Binding-site contacts:
Ligand atom C6 contacts residue TYR154 of chain 1.B at 3.3 Å (hydrophobic).
Ligand atom C7 contacts residue ASN102 of chain 1.B at 3.3 Å.
Ligand atom C8 contacts residue SER89 of chain 1.B at 3.2 Å.
Ligand atom C3 contacts residue ASN102 of chain 1.B at 3.8 Å.
Ligand atom C4 contacts residue ASN49 of chain 1.B at 3.5 Å.
Ligand atom N2 contacts residue ASN102 of chain 1.B at 2.9 Å (h-bond).
Ligand atom O5 contacts residue TYR154 of chain 1.B at 3.7 Å.
Ligand atom C1 contacts residue GLN100 of chain 1.B at 3.7 Å.
Ligand atom C3 contacts residue HIS50 of chain 1.B at 3.6 Å.
Ligand atom O5 contacts residue ASN102 of chain 1.B at 2.4 Å (h-bond).
Ligand atom C1 contacts residue ASN49 of chain 1.B at 3.3 Å.
Ligand atom C5 contacts residue ASN102 of chain 1.B at 3.7 Å.
Ligand atom C6 contacts residue LYS51 of chain 1.B at 3.5 Å.
Ligand atom C1 contacts residue ASN102 of chain 1.B at 1.4 Å.
Ligand atom O5 contacts residue ASN49 of chain 1.B at 2.8 Å (h-bond).
Ligand atom C7 contacts residue LYS51 of chain 1.B at 3.3 Å.
Ligand atom O7 contacts residue ASN102 of chain 1.B at 3.2 Å (h-bond).
Ligand atom O7 contacts residue LYS51 of chain 1.B at 3.2 Å.
Ligand atom O4 contacts residue ASN49 of chain 1.B at 3.4 Å (h-bond).
Ligand atom C4 contacts residue LYS51 of chain 1.B at 3.6 Å.
Ligand atom O3 contacts residue LYS51 of chain 1.B at 2.7 Å (salt-bridge).
Ligand atom C5 contacts residue SER46 of chain 1.B at 3.8 Å.
Ligand atom O6 contacts residue LYS51 of chain 1.B at 3.1 Å (salt-bridge).
Ligand atom C2 contacts residue LYS51 of chain 1.B at 3.7 Å.
Ligand atom C8 contacts residue MET88 of chain 1.B at 3.6 Å (hydrophobic).
Ligand atom C2 contacts residue ASN49 of chain 1.B at 3.2 Å.
Ligand atom C7 contacts residue SER89 of chain 1.B at 3.9 Å.
Ligand atom O7 contacts residue ASN49 of chain 1.B at 3.2 Å.
Ligand atom N2 contacts residue HIS50 of chain 1.B at 3.8 Å.
Ligand atom N2 contacts residue LYS51 of chain 1.B at 3.6 Å.
Ligand atom O6 contacts residue TYR154 of chain 1.B at 3.4 Å (h-bond).
Ligand atom C3 contacts residue LYS51 of chain 1.B at 3.5 Å.
Ligand atom C5 contacts residue ASN49 of chain 1.B at 3.6 Å.
Ligand atom C5 contacts residue LYS51 of chain 1.B at 3.4 Å.
Ligand atom C1 contacts residue LYS51 of chain 1.B at 3.7 Å.
Ligand atom O5 contacts residue LYS51 of chain 1.B at 3.2 Å (salt-bridge).
Ligand atom O3 contacts residue HIS50 of chain 1.B at 3.0 Å (h-bond).
Ligand atom C3 contacts residue ASN49 of chain 1.B at 3.9 Å.
Ligand atom N2 contacts residue SER89 of chain 1.B at 3.6 Å (h-bond).
Ligand atom C2 contacts residue ASN102 of chain 1.B at 2.4 Å.

Sequence of chain 1.B:
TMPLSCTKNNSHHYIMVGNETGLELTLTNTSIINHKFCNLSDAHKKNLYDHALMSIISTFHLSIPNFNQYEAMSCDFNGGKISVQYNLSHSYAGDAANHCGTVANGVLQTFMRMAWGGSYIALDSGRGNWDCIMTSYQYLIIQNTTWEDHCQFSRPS

A small-molecule ligand and the protein it binds are described below.
Small molecule (SMILES): CC(=O)N[C@H]1[C@H](O[C@H]2[C@H](O)[C@@H](NC(C)=O)CO[C@@H]2CO)O[C@H](CO)[C@@H](O)[C@@H]1O